Sequence of chain 33.A:
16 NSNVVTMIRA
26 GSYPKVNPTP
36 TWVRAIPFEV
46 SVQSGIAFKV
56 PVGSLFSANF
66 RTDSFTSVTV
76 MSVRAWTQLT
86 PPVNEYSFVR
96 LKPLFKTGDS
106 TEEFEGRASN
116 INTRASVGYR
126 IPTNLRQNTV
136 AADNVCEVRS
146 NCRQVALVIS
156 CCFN

This small molecule binds to this protein.
Small molecule (SMILES): CO[P](=O)(O)O[C@H]1[C@@H](O)[C@H](n2ccc(=O)[nH]c2=O)O[C@@H]1COP(=O)(O)O

Binding-site contacts:
Ligand atom C4' contacts residue ARG125 of chain 7.A at 4.4 Å.
Ligand atom P contacts residue ILE23 of chain 33.A at 4.4 Å.
Ligand atom N1 contacts residue ASN16 of chain 33.A at 4.4 Å.
Ligand atom C5 contacts residue ARG125 of chain 7.A at 3.5 Å.
Ligand atom N1 contacts residue ARG125 of chain 7.A at 3.7 Å.
Ligand atom C1' contacts residue ARG125 of chain 7.A at 4.2 Å.
Ligand atom C6 contacts residue ARG125 of chain 7.A at 3.5 Å.
Ligand atom OP1 contacts residue ILE23 of chain 33.A at 3.9 Å.
Ligand atom O2 contacts residue ASN16 of chain 33.A at 2.5 Å (h-bond).
Ligand atom OP3 contacts residue ILE23 of chain 33.A at 4.2 Å.
Ligand atom C2 contacts residue ASN16 of chain 33.A at 3.0 Å.
Ligand atom C2' contacts residue ARG125 of chain 7.A at 3.6 Å.
Ligand atom C5' contacts residue SER77 of chain 7.A at 4.4 Å.
Ligand atom C5 contacts residue THR21 of chain 33.A at 4.3 Å.
Ligand atom N3 contacts residue SER17 of chain 33.A at 4.3 Å.
Ligand atom OP1 contacts residue ARG131 of chain 7.A at 3.4 Å (salt-bridge).
Ligand atom O2 contacts residue ARG125 of chain 7.A at 3.9 Å.
Ligand atom C5' contacts residue ARG125 of chain 7.A at 4.1 Å.
Ligand atom P contacts residue ARG131 of chain 7.A at 3.5 Å.
Ligand atom N3 contacts residue ASN16 of chain 33.A at 2.9 Å (h-bond).
Ligand atom O4 contacts residue THR21 of chain 33.A at 3.9 Å.
Ligand atom O5' contacts residue ARG131 of chain 7.A at 2.6 Å (salt-bridge).
Ligand atom C4 contacts residue SER17 of chain 33.A at 4.1 Å.
Ligand atom OP2 contacts residue ILE23 of chain 33.A at 4.5 Å.
Ligand atom OP2 contacts residue SER77 of chain 7.A at 4.1 Å.
Ligand atom C4 contacts residue ARG125 of chain 7.A at 3.5 Å.
Ligand atom C5' contacts residue ARG131 of chain 7.A at 3.2 Å.
Ligand atom C4 contacts residue ASN16 of chain 33.A at 4.1 Å.
Ligand atom O3' contacts residue ARG125 of chain 7.A at 4.0 Å.
Ligand atom C3' contacts residue ARG125 of chain 7.A at 3.3 Å.
Ligand atom O4 contacts residue ARG125 of chain 7.A at 3.8 Å.
Ligand atom OP1 contacts residue ARG125 of chain 7.A at 2.9 Å (salt-bridge).
Ligand atom P contacts residue ARG125 of chain 7.A at 3.7 Å.
Ligand atom OP3 contacts residue ARG125 of chain 7.A at 2.8 Å.
Ligand atom C2 contacts residue ARG125 of chain 7.A at 3.8 Å.
Ligand atom N3 contacts residue ARG125 of chain 7.A at 3.6 Å (salt-bridge).
Ligand atom C5' contacts residue MET76 of chain 7.A at 4.3 Å (hydrophobic).
Ligand atom O4 contacts residue SER17 of chain 33.A at 3.2 Å.
Ligand atom OP2 contacts residue ARG131 of chain 7.A at 3.7 Å.
Ligand atom O5' contacts residue ARG125 of chain 7.A at 3.0 Å (salt-bridge).

Sequence of chain 7.A:
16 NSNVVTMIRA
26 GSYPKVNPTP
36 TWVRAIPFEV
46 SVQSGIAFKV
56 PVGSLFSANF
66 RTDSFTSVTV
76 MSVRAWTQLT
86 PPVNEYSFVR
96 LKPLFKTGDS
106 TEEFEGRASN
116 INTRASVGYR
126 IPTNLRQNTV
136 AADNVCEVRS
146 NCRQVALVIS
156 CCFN